Sequence of chain 1.I:
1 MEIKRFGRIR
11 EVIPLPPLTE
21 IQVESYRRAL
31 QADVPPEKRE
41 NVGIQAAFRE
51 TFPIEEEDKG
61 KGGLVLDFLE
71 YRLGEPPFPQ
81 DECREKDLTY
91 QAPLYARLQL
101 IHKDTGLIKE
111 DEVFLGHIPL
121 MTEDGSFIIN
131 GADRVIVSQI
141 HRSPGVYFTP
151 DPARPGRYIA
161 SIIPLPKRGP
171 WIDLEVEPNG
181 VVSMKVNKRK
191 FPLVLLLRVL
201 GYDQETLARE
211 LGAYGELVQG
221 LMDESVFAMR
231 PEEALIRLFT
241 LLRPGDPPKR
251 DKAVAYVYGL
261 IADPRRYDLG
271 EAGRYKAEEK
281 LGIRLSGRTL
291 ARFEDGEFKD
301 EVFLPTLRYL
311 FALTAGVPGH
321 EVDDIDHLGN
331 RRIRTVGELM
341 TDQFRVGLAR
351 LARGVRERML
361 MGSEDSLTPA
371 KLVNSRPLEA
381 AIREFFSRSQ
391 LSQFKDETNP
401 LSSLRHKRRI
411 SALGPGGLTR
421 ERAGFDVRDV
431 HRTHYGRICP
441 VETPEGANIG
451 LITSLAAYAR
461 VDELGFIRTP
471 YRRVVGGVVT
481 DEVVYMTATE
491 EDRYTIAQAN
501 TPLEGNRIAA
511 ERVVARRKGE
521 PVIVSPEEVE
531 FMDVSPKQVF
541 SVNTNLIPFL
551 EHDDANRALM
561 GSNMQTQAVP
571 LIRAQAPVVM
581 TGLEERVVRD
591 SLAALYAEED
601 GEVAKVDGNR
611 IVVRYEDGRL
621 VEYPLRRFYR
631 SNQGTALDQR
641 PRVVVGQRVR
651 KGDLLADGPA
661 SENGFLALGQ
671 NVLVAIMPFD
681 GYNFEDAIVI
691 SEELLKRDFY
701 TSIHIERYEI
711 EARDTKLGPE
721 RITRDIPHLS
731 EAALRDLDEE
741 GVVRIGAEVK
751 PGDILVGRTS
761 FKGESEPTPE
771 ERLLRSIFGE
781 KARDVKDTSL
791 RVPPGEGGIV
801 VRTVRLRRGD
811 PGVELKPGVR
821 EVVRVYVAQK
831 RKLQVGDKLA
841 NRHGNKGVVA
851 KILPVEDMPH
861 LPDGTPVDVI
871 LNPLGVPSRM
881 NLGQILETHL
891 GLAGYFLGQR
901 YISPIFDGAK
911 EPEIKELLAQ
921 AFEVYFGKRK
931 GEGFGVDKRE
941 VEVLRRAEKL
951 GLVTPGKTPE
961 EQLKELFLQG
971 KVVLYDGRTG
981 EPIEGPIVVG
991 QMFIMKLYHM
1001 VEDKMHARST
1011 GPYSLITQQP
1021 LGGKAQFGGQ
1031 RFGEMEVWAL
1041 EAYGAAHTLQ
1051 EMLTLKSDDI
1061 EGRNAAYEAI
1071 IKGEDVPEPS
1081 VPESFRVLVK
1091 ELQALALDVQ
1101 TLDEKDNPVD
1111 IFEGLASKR

This small molecule binds to this protein.
Small molecule (SMILES): CO[C@H]1/C=C/O[C@@]2(C)Oc3c(C)c(O)c4c(O)c(c(/C=N/N5CCN(C6CCCC6)CC5)c(O)c4c3C2=O)NC(=O)/C(C)=C\C=C\[C@H](C)[C@H](O)[C@@H](C)[C@@H](O)[C@@H](C)[C@H](OC(C)=O)[C@@H]1C

Binding-site contacts:
Ligand atom O10 contacts residue HIS406 of chain 1.I at 2.8 Å (h-bond).
Ligand atom C28 contacts residue GLN390 of chain 1.I at 3.4 Å.
Ligand atom O9 contacts residue PHE394 of chain 1.I at 3.1 Å (h-bond).
Ligand atom O9 contacts residue GLN393 of chain 1.I at 2.7 Å (h-bond).
Ligand atom O8 contacts residue PHE394 of chain 1.I at 2.6 Å (h-bond).
Ligand atom O6 contacts residue GLN393 of chain 1.I at 3.1 Å.
Ligand atom C8 contacts residue GLN393 of chain 1.I at 3.6 Å.
Ligand atom O5 contacts residue GLN390 of chain 1.I at 3.1 Å (h-bond).
Ligand atom O9 contacts residue HIS406 of chain 1.I at 3.5 Å (h-bond).
Ligand atom O10 contacts residue GLN393 of chain 1.I at 3.1 Å (h-bond).
Ligand atom C34 contacts residue GLN393 of chain 1.I at 3.1 Å.
Ligand atom C18 contacts residue ARG409 of chain 1.I at 3.1 Å.
Ligand atom O11 contacts residue ARG409 of chain 1.I at 3.0 Å (salt-bridge).
Ligand atom C17 contacts residue ARG409 of chain 1.I at 3.6 Å.
Ligand atom C31 contacts residue ASP396 of chain 1.I at 3.4 Å.
Ligand atom C32 contacts residue LYS395 of chain 1.I at 3.4 Å.
Ligand atom O3 contacts residue GLN390 of chain 1.I at 3.5 Å (h-bond).
Ligand atom C15 contacts residue ARG409 of chain 1.I at 3.3 Å.
Ligand atom O2 contacts residue ILE452 of chain 1.I at 3.6 Å.
Ligand atom O8 contacts residue ARG134 of chain 1.I at 2.8 Å (salt-bridge).
Ligand atom C37 contacts residue SER389 of chain 1.I at 3.4 Å.
Ligand atom O2 contacts residue SER411 of chain 1.I at 2.7 Å (h-bond).
Ligand atom C47 contacts residue GLU1002 of chain 1.I at 3.5 Å.
Ligand atom C37 contacts residue GLN390 of chain 1.I at 3.4 Å.
Ligand atom O2 contacts residue GLN393 of chain 1.I at 3.2 Å (h-bond).
Ligand atom C30 contacts residue PRO444 of chain 1.I at 3.5 Å (hydrophobic).
Ligand atom C14 contacts residue LEU413 of chain 1.I at 3.1 Å (hydrophobic).
Ligand atom C32 contacts residue PHE394 of chain 1.I at 3.2 Å (hydrophobic).
Ligand atom O1 contacts residue ILE452 of chain 1.I at 3.4 Å.
Ligand atom C8 contacts residue SER411 of chain 1.I at 3.3 Å.
Ligand atom C14 contacts residue SER411 of chain 1.I at 3.6 Å.
Ligand atom C35 contacts residue ARG134 of chain 1.I at 3.6 Å.
Ligand atom C37 contacts residue SER392 of chain 1.I at 3.0 Å.
Ligand atom C46 contacts residue GLU1002 of chain 1.I at 3.2 Å.
Ligand atom C47 contacts residue MET1000 of chain 1.I at 3.5 Å (hydrophobic).
Ligand atom C13 contacts residue GLN390 of chain 1.I at 3.2 Å.
Ligand atom C37 contacts residue GLN393 of chain 1.I at 3.6 Å.
Ligand atom O8 contacts residue GLN393 of chain 1.I at 3.6 Å.
Ligand atom O1 contacts residue ARG409 of chain 1.I at 3.2 Å (salt-bridge).
Ligand atom C20 contacts residue ASP396 of chain 1.I at 3.5 Å.